This small molecule binds to this protein.
Small molecule (SMILES): CC(=O)N[C@@H]1[C@@H](O)[C@H](O)[C@@H](CO)O[C@H]1O

Sequence of chain 1.B:
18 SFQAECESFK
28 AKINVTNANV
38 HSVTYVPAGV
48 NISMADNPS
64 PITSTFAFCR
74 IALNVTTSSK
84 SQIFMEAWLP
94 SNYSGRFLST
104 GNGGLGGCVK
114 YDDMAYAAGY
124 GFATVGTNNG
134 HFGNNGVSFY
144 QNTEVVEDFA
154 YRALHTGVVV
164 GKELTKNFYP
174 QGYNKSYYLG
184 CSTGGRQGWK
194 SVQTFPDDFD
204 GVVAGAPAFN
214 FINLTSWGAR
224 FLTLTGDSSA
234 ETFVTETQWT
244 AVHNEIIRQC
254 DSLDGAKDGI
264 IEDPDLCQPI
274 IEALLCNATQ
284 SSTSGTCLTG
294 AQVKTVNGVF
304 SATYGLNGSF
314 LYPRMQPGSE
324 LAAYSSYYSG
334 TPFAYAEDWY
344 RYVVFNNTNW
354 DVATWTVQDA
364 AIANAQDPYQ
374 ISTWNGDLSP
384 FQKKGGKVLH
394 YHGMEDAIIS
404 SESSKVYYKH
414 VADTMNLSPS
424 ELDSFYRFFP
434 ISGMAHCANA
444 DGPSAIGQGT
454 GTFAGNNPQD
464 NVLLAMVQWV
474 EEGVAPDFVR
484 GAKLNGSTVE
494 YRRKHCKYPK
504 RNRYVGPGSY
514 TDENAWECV

Binding-site contacts:
Ligand atom C8 contacts residue THR289 of chain 1.B at 4.3 Å.
Ligand atom O5 contacts residue ASN280 of chain 1.B at 2.3 Å (h-bond).
Ligand atom C2 contacts residue ASN280 of chain 1.B at 2.4 Å.
Ligand atom C8 contacts residue LEU277 of chain 1.B at 3.9 Å (hydrophobic).
Ligand atom N2 contacts residue GLN283 of chain 1.B at 3.9 Å.
Ligand atom C7 contacts residue GLN283 of chain 1.B at 3.3 Å.
Ligand atom C8 contacts residue ALA276 of chain 1.B at 4.0 Å (hydrophobic).
Ligand atom C1 contacts residue SER423 of chain 1.A at 3.7 Å.
Ligand atom C1 contacts residue ASN280 of chain 1.B at 1.5 Å.
Ligand atom O7 contacts residue GLN283 of chain 1.B at 3.0 Å (h-bond).
Ligand atom C5 contacts residue ASN280 of chain 1.B at 3.6 Å.
Ligand atom O7 contacts residue ASN280 of chain 1.B at 4.1 Å.
Ligand atom C8 contacts residue CYS290 of chain 1.B at 3.9 Å (hydrophobic).
Ligand atom O5 contacts residue SER423 of chain 1.A at 3.7 Å.
Ligand atom C7 contacts residue LEU278 of chain 1.B at 4.4 Å (hydrophobic).
Ligand atom C5 contacts residue SER423 of chain 1.A at 3.9 Å.
Ligand atom N2 contacts residue ASN280 of chain 1.B at 2.9 Å (h-bond).
Ligand atom N2 contacts residue ALA276 of chain 1.B at 4.2 Å.
Ligand atom C6 contacts residue SER423 of chain 1.A at 4.3 Å.
Ligand atom C4 contacts residue ASN280 of chain 1.B at 4.1 Å.
Ligand atom C7 contacts residue ASN280 of chain 1.B at 3.6 Å.
Ligand atom C8 contacts residue GLN283 of chain 1.B at 3.4 Å.
Ligand atom N2 contacts residue LEU278 of chain 1.B at 4.2 Å.
Ligand atom C8 contacts residue LEU278 of chain 1.B at 3.6 Å (hydrophobic).
Ligand atom C3 contacts residue ASN280 of chain 1.B at 3.7 Å.

Sequence of chain 1.A:
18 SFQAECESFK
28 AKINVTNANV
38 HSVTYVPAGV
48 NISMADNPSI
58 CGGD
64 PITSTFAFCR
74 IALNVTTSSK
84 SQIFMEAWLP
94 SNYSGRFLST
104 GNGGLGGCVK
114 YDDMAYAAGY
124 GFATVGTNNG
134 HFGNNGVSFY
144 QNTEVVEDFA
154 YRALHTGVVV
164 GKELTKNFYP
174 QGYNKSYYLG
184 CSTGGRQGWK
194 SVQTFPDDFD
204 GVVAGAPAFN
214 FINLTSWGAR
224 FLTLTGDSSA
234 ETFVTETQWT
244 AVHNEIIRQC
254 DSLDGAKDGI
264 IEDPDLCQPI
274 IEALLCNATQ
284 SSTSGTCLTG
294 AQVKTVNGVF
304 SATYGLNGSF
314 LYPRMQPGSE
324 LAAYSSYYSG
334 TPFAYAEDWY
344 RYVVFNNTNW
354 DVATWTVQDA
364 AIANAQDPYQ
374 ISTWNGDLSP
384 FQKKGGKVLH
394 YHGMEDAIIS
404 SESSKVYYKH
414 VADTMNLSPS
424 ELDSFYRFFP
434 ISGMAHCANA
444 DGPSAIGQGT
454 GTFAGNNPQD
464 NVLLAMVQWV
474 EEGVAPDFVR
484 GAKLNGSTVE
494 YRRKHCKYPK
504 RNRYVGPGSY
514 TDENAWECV